A small-molecule ligand and the protein it binds are described below.
Small molecule (SMILES): Nc1nc(=O)c2ncn([C@@H]3O[C@H](CO[P](=O)(O)O[C@H]4[C@@H](O)[C@H](n5cnc6c(N)ncnc65)O[C@@H]4CO[P](=O)(O)O[C@@H]4[C@@H](O)[C@H](n5cnc6c(N)ncnc65)O[C@@H]4COP(=O)=O)[C@@H](O)[C@H]3O)c2[nH]1

Sequence of chain 16.E:
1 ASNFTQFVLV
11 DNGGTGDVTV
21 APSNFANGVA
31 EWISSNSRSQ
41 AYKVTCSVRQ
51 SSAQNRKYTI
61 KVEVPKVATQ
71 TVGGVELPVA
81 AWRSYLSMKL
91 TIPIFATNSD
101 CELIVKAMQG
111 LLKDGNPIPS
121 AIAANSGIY

Sequence of chain 11.E:
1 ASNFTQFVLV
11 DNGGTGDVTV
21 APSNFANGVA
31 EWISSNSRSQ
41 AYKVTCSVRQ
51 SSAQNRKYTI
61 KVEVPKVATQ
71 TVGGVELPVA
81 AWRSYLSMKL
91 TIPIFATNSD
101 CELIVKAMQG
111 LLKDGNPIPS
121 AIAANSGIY

Binding-site contacts:
Ligand atom C6 contacts residue THR45 of chain 11.E at 3.1 Å.
Ligand atom N7 contacts residue TYR85 of chain 11.E at 3.7 Å.
Ligand atom N6 contacts residue THR91 of chain 16.E at 3.5 Å (h-bond).
Ligand atom N1 contacts residue THR59 of chain 11.E at 3.5 Å.
Ligand atom C5 contacts residue TYR85 of chain 11.E at 3.5 Å (hydrophobic).
Ligand atom N1 contacts residue TYR85 of chain 11.E at 3.5 Å.
Ligand atom N6 contacts residue LYS61 of chain 11.E at 4.1 Å.
Ligand atom N6 contacts residue THR45 of chain 11.E at 2.5 Å (h-bond).
Ligand atom C5 contacts residue THR45 of chain 11.E at 3.1 Å.
Ligand atom OP1 contacts residue TYR85 of chain 11.E at 3.5 Å (h-bond).
Ligand atom C5 contacts residue LYS61 of chain 11.E at 3.7 Å.
Ligand atom N9 contacts residue TYR85 of chain 11.E at 4.0 Å.
Ligand atom N6 contacts residue CYS46 of chain 11.E at 3.4 Å (h-bond).
Ligand atom C6 contacts residue THR59 of chain 11.E at 3.6 Å.
Ligand atom N7 contacts residue LYS61 of chain 11.E at 3.7 Å.
Ligand atom C6 contacts residue SER47 of chain 11.E at 3.9 Å.
Ligand atom C8 contacts residue TYR85 of chain 11.E at 3.8 Å (hydrophobic).
Ligand atom O6 contacts residue LYS61 of chain 11.E at 3.0 Å (salt-bridge).
Ligand atom N6 contacts residue THR59 of chain 11.E at 2.8 Å (h-bond).
Ligand atom C8 contacts residue LYS61 of chain 11.E at 3.7 Å.
Ligand atom C6 contacts residue TYR85 of chain 11.E at 3.4 Å (hydrophobic).
Ligand atom P contacts residue TYR85 of chain 11.E at 3.7 Å.
Ligand atom P contacts residue LYS43 of chain 11.E at 3.2 Å.
Ligand atom OP2 contacts residue GLU63 of chain 11.E at 3.6 Å (salt-bridge).
Ligand atom N1 contacts residue SER47 of chain 11.E at 2.9 Å (h-bond).
Ligand atom OP1 contacts residue LYS43 of chain 11.E at 2.9 Å (salt-bridge).
Ligand atom C8 contacts residue THR45 of chain 11.E at 3.8 Å.
Ligand atom C5' contacts residue TYR85 of chain 11.E at 4.0 Å (hydrophobic).
Ligand atom OP2 contacts residue LYS43 of chain 11.E at 2.7 Å (salt-bridge).
Ligand atom N6 contacts residue TYR85 of chain 11.E at 3.4 Å.
Ligand atom C5 contacts residue VAL29 of chain 11.E at 4.0 Å (hydrophobic).
Ligand atom N9 contacts residue LYS61 of chain 11.E at 3.7 Å.
Ligand atom C6 contacts residue LYS61 of chain 11.E at 3.8 Å.
Ligand atom N7 contacts residue THR45 of chain 11.E at 2.5 Å (h-bond).
Ligand atom N6 contacts residue SER47 of chain 11.E at 4.1 Å.
Ligand atom C2 contacts residue SER47 of chain 11.E at 3.4 Å.
Ligand atom C6 contacts residue VAL29 of chain 11.E at 4.1 Å (hydrophobic).
Ligand atom C2 contacts residue THR59 of chain 11.E at 4.1 Å.
Ligand atom C4 contacts residue TYR85 of chain 11.E at 3.8 Å (hydrophobic).
Ligand atom C4 contacts residue LYS61 of chain 11.E at 3.7 Å.